Sequence of chain 1.A:
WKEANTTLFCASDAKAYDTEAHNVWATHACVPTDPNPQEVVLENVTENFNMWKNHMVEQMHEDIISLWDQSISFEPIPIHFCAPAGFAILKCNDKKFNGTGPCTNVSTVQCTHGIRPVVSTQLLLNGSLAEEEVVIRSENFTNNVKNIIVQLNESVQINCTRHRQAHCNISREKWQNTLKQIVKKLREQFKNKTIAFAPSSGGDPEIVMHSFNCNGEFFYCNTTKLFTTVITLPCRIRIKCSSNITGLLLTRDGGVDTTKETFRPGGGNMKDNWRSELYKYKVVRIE

This small molecule binds to this protein.
Small molecule (SMILES): CC(=O)N[C@@H]1[C@@H](O)[C@H](O)[C@@H](CO)O[C@H]1O

Binding-site contacts:
Ligand atom C4 contacts residue ASN179 of chain 1.A at 4.2 Å.
Ligand atom N2 contacts residue ASN179 of chain 1.A at 2.9 Å (h-bond).
Ligand atom C5 contacts residue GLN177 of chain 1.A at 3.3 Å.
Ligand atom C8 contacts residue SER202 of chain 1.A at 3.2 Å.
Ligand atom C1 contacts residue SER313 of chain 1.A at 4.5 Å.
Ligand atom C8 contacts residue GLN177 of chain 1.A at 4.4 Å.
Ligand atom O6 contacts residue GLN177 of chain 1.A at 4.4 Å.
Ligand atom O7 contacts residue VAL280 of chain 1.A at 4.5 Å.
Ligand atom N2 contacts residue GLN177 of chain 1.A at 4.3 Å.
Ligand atom C1 contacts residue ASN179 of chain 1.A at 1.4 Å.
Ligand atom C2 contacts residue ASN179 of chain 1.A at 2.4 Å.
Ligand atom C4 contacts residue GLN177 of chain 1.A at 3.9 Å.
Ligand atom O7 contacts residue ASN200 of chain 1.A at 3.7 Å.
Ligand atom O5 contacts residue GLN177 of chain 1.A at 3.7 Å.
Ligand atom C7 contacts residue ASN179 of chain 1.A at 3.4 Å.
Ligand atom C8 contacts residue ASN200 of chain 1.A at 3.3 Å.
Ligand atom O5 contacts residue ASN179 of chain 1.A at 2.3 Å (h-bond).
Ligand atom C2 contacts residue GLN177 of chain 1.A at 3.9 Å.
Ligand atom C1 contacts residue GLN177 of chain 1.A at 3.3 Å.
Ligand atom C5 contacts residue ASN179 of chain 1.A at 3.6 Å.
Ligand atom C3 contacts residue ASN179 of chain 1.A at 3.8 Å.
Ligand atom O7 contacts residue ASN179 of chain 1.A at 3.4 Å (h-bond).
Ligand atom C7 contacts residue ASN200 of chain 1.A at 4.0 Å.
Ligand atom C6 contacts residue GLN177 of chain 1.A at 4.5 Å.
Ligand atom O4 contacts residue GLN177 of chain 1.A at 4.2 Å.
Ligand atom C3 contacts residue GLN177 of chain 1.A at 3.7 Å.
Ligand atom C8 contacts residue ILE201 of chain 1.A at 3.3 Å (hydrophobic).